Sequence of chain 1.B:
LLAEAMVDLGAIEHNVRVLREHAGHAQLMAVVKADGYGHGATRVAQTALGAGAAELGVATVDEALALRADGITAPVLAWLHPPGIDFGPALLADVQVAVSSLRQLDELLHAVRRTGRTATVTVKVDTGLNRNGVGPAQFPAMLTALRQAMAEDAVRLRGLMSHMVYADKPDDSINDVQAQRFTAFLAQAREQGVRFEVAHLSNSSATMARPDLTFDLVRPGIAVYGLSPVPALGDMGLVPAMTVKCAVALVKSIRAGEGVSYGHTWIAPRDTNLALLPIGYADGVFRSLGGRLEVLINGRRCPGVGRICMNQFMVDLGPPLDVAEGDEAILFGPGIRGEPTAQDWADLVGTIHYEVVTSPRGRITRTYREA

Binding-site contacts:
Ligand atom O1P contacts residue SER216 of chain 1.A at 2.8 Å (h-bond).
Ligand atom N contacts residue L7N1 of chain 1.D at 0.7 Å (h-bond).
Ligand atom O2P contacts residue TYR49 of chain 1.A at 2.6 Å (h-bond).
Ligand atom O contacts residue L7N1 of chain 1.D at 0.6 Å (h-bond).
Ligand atom O1P contacts residue L7N1 of chain 1.D at 0.1 Å (h-bond).
Ligand atom OG contacts residue L7N1 of chain 1.D at 0.3 Å (h-bond).
Ligand atom C4 contacts residue HIS175 of chain 1.A at 3.5 Å.
Ligand atom O contacts residue TYR274 of chain 1.B at 3.4 Å (h-bond).
Ligand atom C6 contacts residue ARG231 of chain 1.A at 3.3 Å.
Ligand atom O1 contacts residue L7N1 of chain 1.D at 0.1 Å (h-bond).
Ligand atom O2P contacts residue ILE234 of chain 1.A at 2.6 Å (h-bond).
Ligand atom N1 contacts residue L7N1 of chain 1.D at 0.1 Å (h-bond).
Ligand atom ND contacts residue L7N1 of chain 1.D at 0.4 Å (h-bond).
Ligand atom C2 contacts residue L7N1 of chain 1.D at 0.1 Å.
Ligand atom P contacts residue L7N1 of chain 1.D at 0.1 Å.
Ligand atom O2P contacts residue GLY233 of chain 1.A at 3.4 Å.
Ligand atom N contacts residue TYR274 of chain 1.B at 3.0 Å (h-bond).
Ligand atom N1 contacts residue ARG231 of chain 1.A at 2.7 Å (salt-bridge).
Ligand atom O3P contacts residue L7N1 of chain 1.D at 0.1 Å (h-bond).
Ligand atom CA contacts residue L7N1 of chain 1.D at 0.9 Å.
Ligand atom C3 contacts residue HIS175 of chain 1.A at 3.5 Å.
Ligand atom C5A contacts residue L7N1 of chain 1.D at 0.1 Å.
Ligand atom C4 contacts residue L7N1 of chain 1.D at 0.1 Å.
Ligand atom C5 contacts residue HIS175 of chain 1.A at 3.5 Å.
Ligand atom CA contacts residue TYR274 of chain 1.B at 3.1 Å (hydrophobic).
Ligand atom C4A contacts residue L7N1 of chain 1.D at 0.2 Å.
Ligand atom C5 contacts residue L7N1 of chain 1.D at 0.1 Å.
Ligand atom O3P contacts residue TYR367 of chain 1.A at 2.4 Å (h-bond).
Ligand atom OG contacts residue TYR293 of chain 1.B at 3.2 Å (h-bond).
Ligand atom O1P contacts residue GLY233 of chain 1.A at 2.9 Å (h-bond).
Ligand atom C contacts residue L7N1 of chain 1.D at 0.1 Å.
Ligand atom C2A contacts residue L7N1 of chain 1.D at 0.1 Å.
Ligand atom O2P contacts residue L7N1 of chain 1.D at 0.2 Å (h-bond).
Ligand atom N contacts residue HIS175 of chain 1.A at 3.1 Å (h-bond).
Ligand atom C6 contacts residue L7N1 of chain 1.D at 0.1 Å.
Ligand atom C contacts residue TYR274 of chain 1.B at 3.3 Å (hydrophobic).
Ligand atom CB contacts residue L7N1 of chain 1.D at 0.5 Å.
Ligand atom ND contacts residue MET322 of chain 1.B at 3.0 Å (h-bond).
Ligand atom C3 contacts residue L7N1 of chain 1.D at 0.1 Å.
Ligand atom O4P contacts residue L7N1 of chain 1.D at 0.2 Å (h-bond).

Sequence of chain 1.A:
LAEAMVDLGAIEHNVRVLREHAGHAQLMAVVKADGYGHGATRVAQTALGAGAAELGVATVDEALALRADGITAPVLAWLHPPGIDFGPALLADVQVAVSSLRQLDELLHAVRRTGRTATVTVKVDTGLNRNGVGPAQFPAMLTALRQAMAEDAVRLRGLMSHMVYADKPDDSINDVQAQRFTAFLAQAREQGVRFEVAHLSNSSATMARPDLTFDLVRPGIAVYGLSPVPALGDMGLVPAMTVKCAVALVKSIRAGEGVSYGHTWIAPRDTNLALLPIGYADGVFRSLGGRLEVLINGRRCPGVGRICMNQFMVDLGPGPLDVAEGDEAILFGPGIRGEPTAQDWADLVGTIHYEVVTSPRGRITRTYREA

A protein and the small-molecule ligand that binds it are described below.
Small molecule (SMILES): Cc1ncc(COP(=O)(O)O)c(C[NH2+]c2conc2O)c1O